This protein binds this small molecule.
Small molecule (SMILES): CC(=O)N[C@@H]1[C@@H](O)[C@H](O)[C@@H](CO)O[C@H]1O

Binding-site contacts:
Ligand atom C2 contacts residue ASN426 of chain 1.G at 2.4 Å.
Ligand atom C7 contacts residue ASN426 of chain 1.G at 3.8 Å.
Ligand atom N2 contacts residue GLY422 of chain 1.G at 4.5 Å.
Ligand atom C8 contacts residue ASN423 of chain 1.G at 4.5 Å.
Ligand atom N2 contacts residue GLU416 of chain 1.G at 4.4 Å.
Ligand atom C8 contacts residue LYS419 of chain 1.G at 3.7 Å.
Ligand atom O3 contacts residue GLU416 of chain 1.G at 3.6 Å.
Ligand atom C5 contacts residue ASN426 of chain 1.G at 3.7 Å.
Ligand atom C3 contacts residue GLU416 of chain 1.G at 4.1 Å.
Ligand atom O7 contacts residue ASN426 of chain 1.G at 4.3 Å.
Ligand atom O6 contacts residue ASN426 of chain 1.G at 4.0 Å.
Ligand atom C7 contacts residue LYS419 of chain 1.G at 4.3 Å.
Ligand atom C3 contacts residue ASN426 of chain 1.G at 3.8 Å.
Ligand atom O7 contacts residue LYS419 of chain 1.G at 3.9 Å.
Ligand atom C8 contacts residue GLY422 of chain 1.G at 3.8 Å.
Ligand atom O5 contacts residue ASN426 of chain 1.G at 2.4 Å (h-bond).
Ligand atom N2 contacts residue ASN426 of chain 1.G at 2.9 Å (h-bond).
Ligand atom C4 contacts residue ASN426 of chain 1.G at 4.2 Å.
Ligand atom C8 contacts residue VAL417 of chain 1.G at 4.4 Å (hydrophobic).
Ligand atom C1 contacts residue ASN426 of chain 1.G at 1.4 Å.

Sequence of chain 1.G:
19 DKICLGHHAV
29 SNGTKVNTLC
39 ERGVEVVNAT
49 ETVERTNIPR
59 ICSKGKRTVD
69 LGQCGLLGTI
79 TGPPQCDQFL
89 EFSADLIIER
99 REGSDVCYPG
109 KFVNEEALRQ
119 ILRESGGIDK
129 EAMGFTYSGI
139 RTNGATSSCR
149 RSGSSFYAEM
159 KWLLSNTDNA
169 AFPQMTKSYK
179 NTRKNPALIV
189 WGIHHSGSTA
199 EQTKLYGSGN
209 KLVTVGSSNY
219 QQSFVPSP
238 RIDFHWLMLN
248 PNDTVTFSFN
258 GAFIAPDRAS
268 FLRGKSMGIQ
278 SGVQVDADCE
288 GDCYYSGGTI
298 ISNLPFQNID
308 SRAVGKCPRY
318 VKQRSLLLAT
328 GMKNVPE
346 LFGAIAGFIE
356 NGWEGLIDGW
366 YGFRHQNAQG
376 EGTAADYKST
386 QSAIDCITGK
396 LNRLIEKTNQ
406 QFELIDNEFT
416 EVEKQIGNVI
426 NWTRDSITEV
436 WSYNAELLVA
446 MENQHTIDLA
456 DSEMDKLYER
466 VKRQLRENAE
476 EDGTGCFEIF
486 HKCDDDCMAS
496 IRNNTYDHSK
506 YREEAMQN